Binding-site contacts:
Ligand atom O2B contacts residue ARG160 of chain 1.A at 3.1 Å (salt-bridge).
Ligand atom O1P contacts residue GLY210 of chain 1.B at 3.2 Å (h-bond).
Ligand atom O3P contacts residue GLY178 of chain 1.B at 2.9 Å (h-bond).
Ligand atom O3P contacts residue GLY209 of chain 1.B at 3.6 Å.
Ligand atom O1B contacts residue THR139 of chain 1.B at 2.6 Å (h-bond).
Ligand atom CP contacts residue PHE205 of chain 1.B at 3.3 Å (hydrophobic).
Ligand atom O2 contacts residue VAL137 of chain 1.B at 3.7 Å.
Ligand atom O3A contacts residue LYS140 of chain 1.B at 3.1 Å.
Ligand atom C3 contacts residue THR211 of chain 1.B at 3.2 Å.
Ligand atom C1 contacts residue ASP204 of chain 1.B at 3.3 Å.
Ligand atom O1 contacts residue ASP204 of chain 1.B at 3.6 Å.
Ligand atom O3 contacts residue PHE205 of chain 1.B at 3.2 Å (h-bond).
Ligand atom C5 contacts residue PHE205 of chain 1.B at 3.5 Å (hydrophobic).
Ligand atom O2P contacts residue GLY209 of chain 1.B at 3.1 Å (h-bond).
Ligand atom P contacts residue GLY209 of chain 1.B at 3.6 Å.
Ligand atom PB contacts residue ARG160 of chain 1.A at 3.6 Å.
Ligand atom O2B contacts residue LYS140 of chain 1.B at 3.0 Å.
Ligand atom O1B contacts residue ALA138 of chain 1.B at 3.4 Å (h-bond).
Ligand atom O1A contacts residue ASP204 of chain 1.B at 2.9 Å (salt-bridge).
Ligand atom O3B contacts residue LYS161 of chain 1.B at 3.2 Å (salt-bridge).
Ligand atom O2P contacts residue MET206 of chain 1.B at 3.5 Å.
Ligand atom O1A contacts residue GLY141 of chain 1.B at 3.3 Å (h-bond).
Ligand atom C2 contacts residue ASP203 of chain 1.B at 3.5 Å.
Ligand atom O2P contacts residue LYS207 of chain 1.B at 2.7 Å (salt-bridge).
Ligand atom O1A contacts residue LYS140 of chain 1.B at 3.2 Å.
Ligand atom OP contacts residue THR211 of chain 1.B at 3.5 Å (h-bond).
Ligand atom O3P contacts residue LYS207 of chain 1.B at 3.5 Å.
Ligand atom O3 contacts residue THR211 of chain 1.B at 3.3 Å.
Ligand atom O3 contacts residue ASP203 of chain 1.B at 3.1 Å (salt-bridge).
Ligand atom O1B contacts residue ARG160 of chain 1.A at 3.1 Å (salt-bridge).
Ligand atom O3P contacts residue ALA208 of chain 1.B at 2.8 Å (h-bond).
Ligand atom O2 contacts residue ASP203 of chain 1.B at 2.2 Å (salt-bridge).
Ligand atom O1P contacts residue THR211 of chain 1.B at 2.6 Å (h-bond).
Ligand atom O1B contacts residue LYS161 of chain 1.B at 3.2 Å (salt-bridge).
Ligand atom P contacts residue ALA208 of chain 1.B at 3.5 Å.
Ligand atom O1A contacts residue ASP203 of chain 1.B at 3.6 Å.
Ligand atom O2A contacts residue ALA138 of chain 1.B at 3.5 Å (h-bond).
Ligand atom O3A contacts residue THR139 of chain 1.B at 3.7 Å.
Ligand atom O2 contacts residue ASP204 of chain 1.B at 3.6 Å.
Ligand atom O2P contacts residue ALA208 of chain 1.B at 3.2 Å (h-bond).

The protein below binds the small molecule below.
Small molecule (SMILES): O=P(O)(O)OC[C@H]1C[C@H](O[P](=O)(O)OP(=O)(O)O)[C@H](O)[C@@H]1O

Sequence of chain 1.B:
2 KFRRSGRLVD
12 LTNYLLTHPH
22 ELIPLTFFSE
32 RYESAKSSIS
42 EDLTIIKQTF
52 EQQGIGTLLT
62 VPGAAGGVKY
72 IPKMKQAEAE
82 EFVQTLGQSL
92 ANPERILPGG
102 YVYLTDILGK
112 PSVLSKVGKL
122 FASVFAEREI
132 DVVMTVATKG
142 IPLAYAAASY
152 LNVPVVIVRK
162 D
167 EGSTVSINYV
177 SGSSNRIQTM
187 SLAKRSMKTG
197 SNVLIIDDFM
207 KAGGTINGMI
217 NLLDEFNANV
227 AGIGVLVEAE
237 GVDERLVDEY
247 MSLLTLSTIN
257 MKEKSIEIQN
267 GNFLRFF

Sequence of chain 1.A:
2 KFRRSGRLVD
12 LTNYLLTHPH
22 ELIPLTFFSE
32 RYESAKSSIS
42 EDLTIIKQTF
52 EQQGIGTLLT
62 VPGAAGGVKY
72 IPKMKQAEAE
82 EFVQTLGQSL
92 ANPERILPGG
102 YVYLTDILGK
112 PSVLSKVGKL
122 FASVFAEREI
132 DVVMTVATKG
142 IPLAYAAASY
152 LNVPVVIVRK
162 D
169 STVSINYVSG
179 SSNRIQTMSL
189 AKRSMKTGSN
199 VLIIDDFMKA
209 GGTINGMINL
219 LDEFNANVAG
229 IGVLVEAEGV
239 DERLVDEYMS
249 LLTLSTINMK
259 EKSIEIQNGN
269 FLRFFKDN